Sequence of chain 1.A:
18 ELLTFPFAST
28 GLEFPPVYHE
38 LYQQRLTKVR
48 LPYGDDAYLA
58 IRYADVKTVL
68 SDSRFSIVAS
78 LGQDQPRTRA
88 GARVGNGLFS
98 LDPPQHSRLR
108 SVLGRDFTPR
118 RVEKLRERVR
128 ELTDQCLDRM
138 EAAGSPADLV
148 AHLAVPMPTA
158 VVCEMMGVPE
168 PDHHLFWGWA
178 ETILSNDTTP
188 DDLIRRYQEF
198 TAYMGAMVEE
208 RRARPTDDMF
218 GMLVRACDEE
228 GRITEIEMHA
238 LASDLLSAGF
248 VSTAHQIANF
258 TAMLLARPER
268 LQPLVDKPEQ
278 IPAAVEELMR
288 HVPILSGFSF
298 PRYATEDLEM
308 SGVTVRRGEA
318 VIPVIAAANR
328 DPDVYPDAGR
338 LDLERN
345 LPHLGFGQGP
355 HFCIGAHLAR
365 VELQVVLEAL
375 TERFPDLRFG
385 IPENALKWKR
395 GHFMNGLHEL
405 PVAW

A small-molecule ligand and the protein it binds are described below.
Small molecule (SMILES): CC[C@@H]1C[C@@H]2C[C@@H]3[C@H]4C/C=C\C(=O)NCCC[C@@H]5NC(=O)/C(=C(O)/C=C/[C@@H]4C[C@H](O)[C@H]3[C@@H]2[C@H]1C)C5=O

Binding-site contacts:
Ligand atom C34 contacts residue MET398 of chain 1.A at 3.9 Å (hydrophobic).
Ligand atom C15 contacts residue ARG86 of chain 1.A at 3.8 Å.
Ligand atom O21 contacts residue PHE297 of chain 1.A at 3.7 Å.
Ligand atom N17 contacts residue VAL91 of chain 1.A at 3.1 Å (h-bond).
Ligand atom C14 contacts residue PHE297 of chain 1.A at 3.7 Å (hydrophobic).
Ligand atom C36 contacts residue MET398 of chain 1.A at 3.6 Å (hydrophobic).
Ligand atom C29 contacts residue MET398 of chain 1.A at 3.5 Å (hydrophobic).
Ligand atom O35 contacts residue ARG86 of chain 1.A at 2.8 Å (salt-bridge).
Ligand atom O20 contacts residue VAL91 of chain 1.A at 3.7 Å.
Ligand atom C24 contacts residue SER296 of chain 1.A at 3.7 Å.
Ligand atom C3 contacts residue ARG90 of chain 1.A at 3.8 Å.
Ligand atom N11 contacts residue ASP241 of chain 1.A at 2.9 Å (salt-bridge).
Ligand atom C36 contacts residue HEM1 of chain 1.C at 3.6 Å.
Ligand atom O32 contacts residue SER296 of chain 1.A at 2.8 Å (h-bond).
Ligand atom C18 contacts residue VAL91 of chain 1.A at 3.7 Å (hydrophobic).
Ligand atom C26 contacts residue ALA245 of chain 1.A at 3.7 Å (hydrophobic).
Ligand atom C6 contacts residue SER244 of chain 1.A at 3.5 Å.
Ligand atom O5 contacts residue SER244 of chain 1.A at 2.8 Å (h-bond).
Ligand atom O35 contacts residue ARG90 of chain 1.A at 3.1 Å (salt-bridge).
Ligand atom C33 contacts residue HEM1 of chain 1.C at 3.8 Å.
Ligand atom O35 contacts residue ILE180 of chain 1.A at 3.5 Å.
Ligand atom C8 contacts residue PHE96 of chain 1.A at 3.8 Å (hydrophobic).
Ligand atom C10 contacts residue ASP241 of chain 1.A at 3.7 Å.
Ligand atom O5 contacts residue ILE180 of chain 1.A at 3.4 Å.
Ligand atom C34 contacts residue LEU292 of chain 1.A at 3.9 Å (hydrophobic).
Ligand atom C6 contacts residue ASP241 of chain 1.A at 3.9 Å.
Ligand atom C15 contacts residue ARG90 of chain 1.A at 3.8 Å.
Ligand atom C25 contacts residue PHE297 of chain 1.A at 3.5 Å (hydrophobic).
Ligand atom C15 contacts residue VAL91 of chain 1.A at 3.7 Å (hydrophobic).
Ligand atom C36 contacts residue ILE291 of chain 1.A at 3.5 Å (hydrophobic).
Ligand atom C13 contacts residue ARG90 of chain 1.A at 3.9 Å.
Ligand atom O32 contacts residue PHE397 of chain 1.A at 3.3 Å.
Ligand atom C7 contacts residue ASP241 of chain 1.A at 3.9 Å.
Ligand atom O20 contacts residue ARG86 of chain 1.A at 2.7 Å (salt-bridge).
Ligand atom C30 contacts residue HEM1 of chain 1.C at 3.7 Å.
Ligand atom C23 contacts residue PHE397 of chain 1.A at 3.8 Å (hydrophobic).
Ligand atom C33 contacts residue LEU292 of chain 1.A at 3.9 Å (hydrophobic).
Ligand atom O20 contacts residue ARG90 of chain 1.A at 3.5 Å.
Ligand atom C10 contacts residue SER240 of chain 1.A at 3.3 Å.
Ligand atom N11 contacts residue SER244 of chain 1.A at 3.9 Å.